Sequence of chain 7.T:
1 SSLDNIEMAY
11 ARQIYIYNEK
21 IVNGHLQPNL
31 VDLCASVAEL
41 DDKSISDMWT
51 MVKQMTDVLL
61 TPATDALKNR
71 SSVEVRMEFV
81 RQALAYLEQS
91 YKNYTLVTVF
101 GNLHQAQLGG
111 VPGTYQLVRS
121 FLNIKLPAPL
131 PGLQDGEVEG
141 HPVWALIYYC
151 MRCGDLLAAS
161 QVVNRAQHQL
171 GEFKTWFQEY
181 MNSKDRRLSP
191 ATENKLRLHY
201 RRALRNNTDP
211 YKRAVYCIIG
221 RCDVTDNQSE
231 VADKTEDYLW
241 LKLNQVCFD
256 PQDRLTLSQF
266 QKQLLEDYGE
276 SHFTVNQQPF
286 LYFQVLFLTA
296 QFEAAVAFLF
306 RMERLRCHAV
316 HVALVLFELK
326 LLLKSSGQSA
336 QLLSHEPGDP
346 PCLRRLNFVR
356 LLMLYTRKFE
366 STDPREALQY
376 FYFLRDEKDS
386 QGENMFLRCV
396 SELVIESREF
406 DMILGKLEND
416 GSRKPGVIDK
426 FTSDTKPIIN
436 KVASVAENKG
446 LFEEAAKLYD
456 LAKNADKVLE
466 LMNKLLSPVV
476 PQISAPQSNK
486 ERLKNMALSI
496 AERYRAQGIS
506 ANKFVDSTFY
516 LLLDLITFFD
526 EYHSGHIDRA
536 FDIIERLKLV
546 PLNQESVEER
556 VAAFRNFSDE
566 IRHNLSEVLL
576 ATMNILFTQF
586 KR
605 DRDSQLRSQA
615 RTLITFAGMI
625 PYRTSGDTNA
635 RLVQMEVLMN

A protein and the small-molecule ligand that binds it are described below.
Small molecule (SMILES): CC[C@H](C)[C@H](NC(=O)[C@H](CO)NC(=O)[C@H](CCCN=C(N)N)NC(=O)[C@@H](NC(=O)[C@@H]1CCCN1C(=O)[C@@H]1CCCN1C(=O)[C@H](C)N)C(C)C)C(=O)N[C@H](C=O)Cc1ccc(O)cc1

Binding-site contacts:
Ligand atom N contacts residue THR235 of chain 7.T at 3.9 Å.
Ligand atom CB contacts residue LEU286 of chain 7.T at 3.9 Å (hydrophobic).
Ligand atom CG contacts residue TYR273 of chain 7.T at 3.6 Å (hydrophobic).
Ligand atom O contacts residue LYS234 of chain 7.T at 3.6 Å.
Ligand atom CG1 contacts residue VAL280 of chain 7.T at 4.0 Å (hydrophobic).
Ligand atom O contacts residue THR235 of chain 7.T at 3.0 Å (h-bond).
Ligand atom C contacts residue THR235 of chain 7.T at 3.6 Å.
Ligand atom N contacts residue ASN227 of chain 7.T at 3.0 Å (h-bond).
Ligand atom C contacts residue LEU286 of chain 7.T at 3.8 Å (hydrophobic).
Ligand atom CD1 contacts residue TYR94 of chain 7.T at 3.5 Å (hydrophobic).
Ligand atom CB contacts residue TYR238 of chain 7.T at 3.6 Å (hydrophobic).
Ligand atom CB contacts residue HIS277 of chain 7.T at 3.7 Å.
Ligand atom CD contacts residue TYR273 of chain 7.T at 3.3 Å (hydrophobic).
Ligand atom CG contacts residue LYS234 of chain 7.T at 3.3 Å.
Ligand atom CG2 contacts residue ASN281 of chain 7.T at 3.6 Å.
Ligand atom N contacts residue THR235 of chain 7.T at 3.5 Å (h-bond).
Ligand atom O contacts residue HIS277 of chain 7.T at 3.4 Å.
Ligand atom C contacts residue ASN227 of chain 7.T at 3.5 Å.
Ligand atom O contacts residue TYR94 of chain 7.T at 2.9 Å.
Ligand atom CB contacts residue ASP233 of chain 7.T at 3.0 Å.
Ligand atom C contacts residue THR235 of chain 7.T at 3.6 Å.
Ligand atom CG1 contacts residue TYR94 of chain 7.T at 3.8 Å (hydrophobic).
Ligand atom C contacts residue ASN281 of chain 7.T at 3.8 Å.
Ligand atom CG contacts residue ASP233 of chain 7.T at 3.0 Å.
Ligand atom CG contacts residue HIS277 of chain 7.T at 3.8 Å.
Ligand atom C contacts residue TYR94 of chain 7.T at 4.0 Å (hydrophobic).
Ligand atom CG2 contacts residue LEU286 of chain 7.T at 3.7 Å (hydrophobic).
Ligand atom CG2 contacts residue PHE278 of chain 7.T at 3.7 Å (hydrophobic).
Ligand atom CG2 contacts residue GLU236 of chain 7.T at 3.3 Å.
Ligand atom N contacts residue TYR273 of chain 7.T at 3.9 Å.
Ligand atom CG2 contacts residue HIS277 of chain 7.T at 3.3 Å.
Ligand atom O contacts residue LEU286 of chain 7.T at 3.2 Å.
Ligand atom C contacts residue THR235 of chain 7.T at 3.6 Å.
Ligand atom CD1 contacts residue TYR91 of chain 7.T at 3.9 Å (hydrophobic).
Ligand atom CA contacts residue ASN227 of chain 7.T at 3.7 Å.
Ligand atom CA contacts residue THR235 of chain 7.T at 3.6 Å.
Ligand atom CD contacts residue HIS277 of chain 7.T at 3.9 Å.
Ligand atom O contacts residue ASN281 of chain 7.T at 2.6 Å (h-bond).
Ligand atom O contacts residue THR235 of chain 7.T at 3.1 Å (h-bond).
Ligand atom O contacts residue ASN227 of chain 7.T at 3.6 Å.